A protein and the small-molecule ligand that binds it are described below.
Small molecule (SMILES): CC(=O)N[C@@H]1[C@@H](O)[C@H](O)[C@@H](CO)O[C@H]1O

Binding-site contacts:
Ligand atom C7 contacts residue ASN289 of chain 1.A at 3.5 Å.
Ligand atom C3 contacts residue ASN289 of chain 1.A at 3.8 Å.
Ligand atom C5 contacts residue ASN289 of chain 1.A at 3.7 Å.
Ligand atom C8 contacts residue ASN278 of chain 1.A at 4.2 Å.
Ligand atom O7 contacts residue ASN289 of chain 1.A at 3.8 Å.
Ligand atom C1 contacts residue ASN289 of chain 1.A at 1.4 Å.
Ligand atom O5 contacts residue ASN289 of chain 1.A at 2.4 Å (h-bond).
Ligand atom N2 contacts residue ASN289 of chain 1.A at 2.9 Å (h-bond).
Ligand atom C2 contacts residue ASN289 of chain 1.A at 2.4 Å.
Ligand atom C4 contacts residue ASN289 of chain 1.A at 4.2 Å.

Sequence of chain 1.A:
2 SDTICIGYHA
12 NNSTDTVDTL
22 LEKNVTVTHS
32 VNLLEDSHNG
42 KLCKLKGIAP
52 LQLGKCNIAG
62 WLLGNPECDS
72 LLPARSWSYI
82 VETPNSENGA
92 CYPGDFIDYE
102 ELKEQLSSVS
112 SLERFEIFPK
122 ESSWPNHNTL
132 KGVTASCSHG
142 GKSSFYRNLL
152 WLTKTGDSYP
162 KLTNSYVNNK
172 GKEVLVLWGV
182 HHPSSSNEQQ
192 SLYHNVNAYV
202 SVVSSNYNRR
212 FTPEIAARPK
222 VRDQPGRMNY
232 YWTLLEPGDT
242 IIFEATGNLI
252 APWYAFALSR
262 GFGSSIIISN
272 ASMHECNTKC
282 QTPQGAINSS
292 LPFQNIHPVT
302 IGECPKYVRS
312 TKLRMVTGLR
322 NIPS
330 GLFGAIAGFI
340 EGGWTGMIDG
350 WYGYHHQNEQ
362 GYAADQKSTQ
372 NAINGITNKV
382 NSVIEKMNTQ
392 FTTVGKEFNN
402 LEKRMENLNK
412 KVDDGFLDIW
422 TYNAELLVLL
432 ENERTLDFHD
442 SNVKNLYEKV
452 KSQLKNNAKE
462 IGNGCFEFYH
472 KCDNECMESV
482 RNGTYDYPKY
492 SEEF